Binding-site contacts:
Ligand atom N3 contacts residue TYR43 of chain 1.CB at 4.0 Å.
Ligand atom P contacts residue TYR43 of chain 1.CB at 4.0 Å.
Ligand atom P contacts residue PHE58 of chain 1.CB at 4.1 Å.
Ligand atom OP1 contacts residue PHE58 of chain 1.CB at 3.4 Å (h-bond).
Ligand atom N1 contacts residue TYR43 of chain 1.CB at 3.9 Å.
Ligand atom C4 contacts residue TYR43 of chain 1.CB at 4.0 Å (hydrophobic).
Ligand atom C5' contacts residue VAL57 of chain 1.CB at 4.1 Å (hydrophobic).
Ligand atom O3' contacts residue VAL57 of chain 1.CB at 3.7 Å.
Ligand atom O2' contacts residue PRO56 of chain 1.CB at 2.3 Å (h-bond).
Ligand atom C2' contacts residue PRO56 of chain 1.CB at 3.5 Å (hydrophobic).
Ligand atom O5' contacts residue TYR43 of chain 1.CB at 4.0 Å.
Ligand atom C6 contacts residue TYR43 of chain 1.CB at 3.8 Å (hydrophobic).
Ligand atom C1' contacts residue LYS55 of chain 1.CB at 3.8 Å.
Ligand atom C2 contacts residue LYS55 of chain 1.CB at 4.1 Å.
Ligand atom C5' contacts residue TYR43 of chain 1.CB at 3.6 Å (hydrophobic).
Ligand atom OP1 contacts residue VAL57 of chain 1.CB at 4.2 Å.
Ligand atom C5 contacts residue TYR43 of chain 1.CB at 3.8 Å (hydrophobic).
Ligand atom C1' contacts residue PRO56 of chain 1.CB at 4.0 Å (hydrophobic).
Ligand atom O4' contacts residue GLN53 of chain 1.CB at 3.8 Å.
Ligand atom O4' contacts residue PRO56 of chain 1.CB at 4.1 Å.
Ligand atom O2' contacts residue VAL57 of chain 1.CB at 4.2 Å.
Ligand atom C4' contacts residue TYR43 of chain 1.CB at 3.9 Å (hydrophobic).
Ligand atom O2 contacts residue TYR43 of chain 1.CB at 4.2 Å.
Ligand atom N4 contacts residue LYS40 of chain 1.CB at 3.7 Å.
Ligand atom C5' contacts residue GLN53 of chain 1.CB at 4.0 Å.
Ligand atom OP2 contacts residue TYR43 of chain 1.CB at 3.0 Å (h-bond).
Ligand atom C3' contacts residue PRO56 of chain 1.CB at 3.7 Å (hydrophobic).
Ligand atom C2 contacts residue TYR43 of chain 1.CB at 3.9 Å (hydrophobic).
Ligand atom C1' contacts residue TYR43 of chain 1.CB at 3.9 Å (hydrophobic).
Ligand atom N4 contacts residue GLY39 of chain 1.CB at 3.8 Å.
Ligand atom O3' contacts residue PHE58 of chain 1.CB at 4.2 Å.
Ligand atom O3' contacts residue PRO56 of chain 1.CB at 3.5 Å (h-bond).
Ligand atom O4' contacts residue LYS55 of chain 1.CB at 4.0 Å.
Ligand atom O5' contacts residue PHE58 of chain 1.CB at 4.0 Å.
Ligand atom O2 contacts residue LYS55 of chain 1.CB at 3.0 Å (salt-bridge).
Ligand atom C4' contacts residue PRO56 of chain 1.CB at 3.6 Å (hydrophobic).
Ligand atom O2' contacts residue LYS55 of chain 1.CB at 4.2 Å.
Ligand atom C4' contacts residue GLN53 of chain 1.CB at 3.9 Å.
Ligand atom O4' contacts residue TYR43 of chain 1.CB at 3.2 Å (h-bond).
Ligand atom C4' contacts residue VAL57 of chain 1.CB at 4.0 Å (hydrophobic).

A small-molecule ligand and the protein it binds are described below.
Small molecule (SMILES): Nc1ccn([C@@H]2O[C@H](COP(=O)=O)[C@@H](O[P](=O)(O)OC[C@H]3O[C@@H](n4ccc(N)nc4=O)[C@H](O)[C@@H]3O[P](=O)(O)OC[C@H]3O[C@@H](n4cnc5c(N)ncnc54)[C@H](O)[C@@H]3O)[C@H]2O)c(=O)n1

Sequence of chain 1.CB:
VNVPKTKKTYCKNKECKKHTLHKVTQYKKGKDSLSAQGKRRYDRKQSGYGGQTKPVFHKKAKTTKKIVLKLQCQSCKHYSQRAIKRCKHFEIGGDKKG